Sequence of chain 1.B:
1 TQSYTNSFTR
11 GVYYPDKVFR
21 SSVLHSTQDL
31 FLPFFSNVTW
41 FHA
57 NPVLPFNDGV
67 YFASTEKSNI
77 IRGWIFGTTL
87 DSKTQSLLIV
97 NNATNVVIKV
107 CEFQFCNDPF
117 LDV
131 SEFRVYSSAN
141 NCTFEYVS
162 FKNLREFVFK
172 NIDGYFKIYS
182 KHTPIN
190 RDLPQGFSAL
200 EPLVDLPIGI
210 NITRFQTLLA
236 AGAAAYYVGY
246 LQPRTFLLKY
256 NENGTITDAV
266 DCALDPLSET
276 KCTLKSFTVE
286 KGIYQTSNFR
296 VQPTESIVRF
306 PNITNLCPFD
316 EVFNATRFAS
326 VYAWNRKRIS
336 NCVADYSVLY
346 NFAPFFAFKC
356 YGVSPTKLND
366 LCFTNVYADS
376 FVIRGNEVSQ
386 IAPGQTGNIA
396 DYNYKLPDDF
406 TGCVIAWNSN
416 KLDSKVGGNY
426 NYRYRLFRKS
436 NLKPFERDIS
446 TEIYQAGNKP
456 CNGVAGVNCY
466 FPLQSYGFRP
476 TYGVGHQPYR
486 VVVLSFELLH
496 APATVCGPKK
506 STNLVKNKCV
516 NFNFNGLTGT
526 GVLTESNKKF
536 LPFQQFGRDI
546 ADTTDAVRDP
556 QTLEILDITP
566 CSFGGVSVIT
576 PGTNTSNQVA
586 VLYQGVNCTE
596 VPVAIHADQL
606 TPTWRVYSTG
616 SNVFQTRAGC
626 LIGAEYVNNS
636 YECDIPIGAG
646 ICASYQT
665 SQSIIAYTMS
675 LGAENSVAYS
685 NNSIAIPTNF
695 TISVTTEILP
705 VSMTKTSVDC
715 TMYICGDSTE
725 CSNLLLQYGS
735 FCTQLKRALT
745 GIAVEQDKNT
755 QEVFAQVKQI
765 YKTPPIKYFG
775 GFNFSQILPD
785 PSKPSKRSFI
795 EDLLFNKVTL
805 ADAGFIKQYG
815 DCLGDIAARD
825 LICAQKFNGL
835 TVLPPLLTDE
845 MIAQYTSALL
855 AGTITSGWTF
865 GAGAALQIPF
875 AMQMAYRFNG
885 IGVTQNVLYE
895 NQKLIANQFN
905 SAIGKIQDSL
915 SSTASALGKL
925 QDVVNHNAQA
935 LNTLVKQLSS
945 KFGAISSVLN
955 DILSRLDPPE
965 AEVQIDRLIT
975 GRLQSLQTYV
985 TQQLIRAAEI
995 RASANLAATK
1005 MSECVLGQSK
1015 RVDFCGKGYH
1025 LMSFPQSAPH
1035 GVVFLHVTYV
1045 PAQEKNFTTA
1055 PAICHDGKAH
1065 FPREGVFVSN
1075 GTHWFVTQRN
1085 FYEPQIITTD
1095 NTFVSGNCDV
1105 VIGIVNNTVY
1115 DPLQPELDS

Sequence of chain 1.A:
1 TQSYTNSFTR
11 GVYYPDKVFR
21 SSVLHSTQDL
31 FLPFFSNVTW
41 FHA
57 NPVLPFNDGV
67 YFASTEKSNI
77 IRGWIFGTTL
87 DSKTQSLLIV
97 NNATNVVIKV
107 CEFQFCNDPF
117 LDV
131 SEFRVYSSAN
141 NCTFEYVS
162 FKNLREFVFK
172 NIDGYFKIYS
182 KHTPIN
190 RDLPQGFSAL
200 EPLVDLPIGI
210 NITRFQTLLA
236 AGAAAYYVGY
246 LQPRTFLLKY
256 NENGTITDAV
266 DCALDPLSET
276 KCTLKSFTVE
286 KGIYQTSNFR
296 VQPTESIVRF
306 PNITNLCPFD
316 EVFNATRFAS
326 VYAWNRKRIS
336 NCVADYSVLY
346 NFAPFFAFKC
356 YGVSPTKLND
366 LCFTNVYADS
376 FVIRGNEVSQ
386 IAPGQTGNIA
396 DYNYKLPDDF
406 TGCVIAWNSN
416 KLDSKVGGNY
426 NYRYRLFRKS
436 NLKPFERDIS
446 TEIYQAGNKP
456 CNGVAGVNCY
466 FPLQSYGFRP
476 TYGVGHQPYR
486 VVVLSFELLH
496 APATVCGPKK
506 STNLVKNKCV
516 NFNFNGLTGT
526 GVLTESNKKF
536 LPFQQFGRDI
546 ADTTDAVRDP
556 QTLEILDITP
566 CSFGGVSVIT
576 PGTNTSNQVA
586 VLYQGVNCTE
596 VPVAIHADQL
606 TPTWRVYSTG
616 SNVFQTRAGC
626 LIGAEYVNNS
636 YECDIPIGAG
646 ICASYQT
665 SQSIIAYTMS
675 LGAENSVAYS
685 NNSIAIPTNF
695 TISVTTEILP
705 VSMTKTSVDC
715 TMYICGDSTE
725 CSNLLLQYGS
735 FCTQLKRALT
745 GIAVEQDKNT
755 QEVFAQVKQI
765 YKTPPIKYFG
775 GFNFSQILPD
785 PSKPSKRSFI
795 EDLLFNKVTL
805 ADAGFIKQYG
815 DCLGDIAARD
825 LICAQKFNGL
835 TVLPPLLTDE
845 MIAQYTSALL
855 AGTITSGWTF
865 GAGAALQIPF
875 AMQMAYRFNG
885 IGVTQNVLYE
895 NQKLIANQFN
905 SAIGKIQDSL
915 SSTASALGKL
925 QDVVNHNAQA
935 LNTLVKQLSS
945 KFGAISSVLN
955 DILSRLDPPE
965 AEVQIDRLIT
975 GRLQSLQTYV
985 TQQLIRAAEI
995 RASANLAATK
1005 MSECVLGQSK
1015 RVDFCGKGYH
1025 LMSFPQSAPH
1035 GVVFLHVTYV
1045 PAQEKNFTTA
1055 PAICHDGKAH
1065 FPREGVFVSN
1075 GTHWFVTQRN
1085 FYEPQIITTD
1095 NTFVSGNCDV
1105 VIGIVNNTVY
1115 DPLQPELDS

This protein binds this small molecule.
Small molecule (SMILES): CC(=O)N[C@@H]1[C@@H](O)[C@H](O)[C@@H](CO)O[C@H]1O

Binding-site contacts:
Ligand atom C7 contacts residue ASN685 of chain 1.B at 4.1 Å.
Ligand atom C5 contacts residue ASN685 of chain 1.B at 3.6 Å.
Ligand atom C2 contacts residue ASN685 of chain 1.B at 2.5 Å.
Ligand atom N2 contacts residue ASN685 of chain 1.B at 2.9 Å (h-bond).
Ligand atom N2 contacts residue TYR772 of chain 1.A at 3.9 Å.
Ligand atom C7 contacts residue TYR772 of chain 1.A at 3.5 Å (hydrophobic).
Ligand atom C2 contacts residue TYR772 of chain 1.A at 4.0 Å (hydrophobic).
Ligand atom O6 contacts residue ASN685 of chain 1.B at 3.9 Å.
Ligand atom C6 contacts residue ILE770 of chain 1.A at 3.9 Å (hydrophobic).
Ligand atom O6 contacts residue SER684 of chain 1.B at 4.2 Å.
Ligand atom C4 contacts residue ASN685 of chain 1.B at 4.2 Å.
Ligand atom C1 contacts residue ASN685 of chain 1.B at 1.4 Å.
Ligand atom C3 contacts residue ASN685 of chain 1.B at 3.8 Å.
Ligand atom O5 contacts residue ASN685 of chain 1.B at 2.4 Å (h-bond).
Ligand atom C8 contacts residue TYR772 of chain 1.A at 3.8 Å (hydrophobic).
Ligand atom O6 contacts residue ILE770 of chain 1.A at 3.3 Å.
Ligand atom O7 contacts residue TYR772 of chain 1.A at 3.5 Å.